Binding-site contacts:
Ligand atom C6 contacts residue ASN45 of chain 2.A at 4.3 Å.
Ligand atom N2 contacts residue ASN45 of chain 2.A at 2.9 Å (h-bond).
Ligand atom C2 contacts residue ASN45 of chain 2.A at 2.5 Å.
Ligand atom C7 contacts residue ASN45 of chain 2.A at 3.8 Å.
Ligand atom C1 contacts residue ASN45 of chain 2.A at 1.4 Å.
Ligand atom C4 contacts residue ASN45 of chain 2.A at 4.3 Å.
Ligand atom C3 contacts residue ASN45 of chain 2.A at 3.8 Å.
Ligand atom C8 contacts residue ASN45 of chain 2.A at 4.3 Å.
Ligand atom O5 contacts residue ASN45 of chain 2.A at 2.4 Å (h-bond).
Ligand atom C5 contacts residue ASN45 of chain 2.A at 3.7 Å.
Ligand atom O6 contacts residue ASN45 of chain 2.A at 3.7 Å.

Sequence of chain 2.A:
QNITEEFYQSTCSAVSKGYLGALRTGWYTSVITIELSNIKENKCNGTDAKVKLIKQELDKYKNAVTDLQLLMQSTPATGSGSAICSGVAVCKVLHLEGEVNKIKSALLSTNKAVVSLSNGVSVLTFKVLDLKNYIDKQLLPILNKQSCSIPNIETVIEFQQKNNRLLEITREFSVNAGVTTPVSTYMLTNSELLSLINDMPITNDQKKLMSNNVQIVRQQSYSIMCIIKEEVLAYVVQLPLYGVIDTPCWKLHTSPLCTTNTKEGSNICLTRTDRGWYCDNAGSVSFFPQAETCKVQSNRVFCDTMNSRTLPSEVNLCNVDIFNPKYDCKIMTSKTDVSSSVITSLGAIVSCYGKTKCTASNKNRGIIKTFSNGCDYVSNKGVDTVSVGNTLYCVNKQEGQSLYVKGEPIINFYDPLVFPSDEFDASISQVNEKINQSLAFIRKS

This protein binds this small molecule.
Small molecule (SMILES): CC(=O)N[C@@H]1[C@@H](O)[C@H](O)[C@@H](CO)O[C@H]1O